The small molecule below binds the protein below.
Small molecule (SMILES): CC(=O)N[C@@H]1[C@@H](O)[C@H](O)[C@@H](CO)O[C@H]1O

Binding-site contacts:
Ligand atom O1 contacts residue SER70 of chain 24.B at 4.2 Å.
Ligand atom O1 contacts residue VAL31 of chain 24.B at 3.4 Å (h-bond).
Ligand atom C4 contacts residue VAL31 of chain 24.B at 3.8 Å (hydrophobic).
Ligand atom C8 contacts residue SER70 of chain 24.B at 3.7 Å.
Ligand atom O1 contacts residue MET33 of chain 24.B at 3.9 Å.
Ligand atom O1 contacts residue ASN69 of chain 24.B at 2.1 Å (h-bond).
Ligand atom C5 contacts residue NAG1 of chain 24.R at 4.3 Å.
Ligand atom C8 contacts residue ASN69 of chain 24.B at 3.4 Å.
Ligand atom O4 contacts residue NAG1 of chain 24.R at 3.0 Å.
Ligand atom N2 contacts residue ASN69 of chain 24.B at 4.3 Å.
Ligand atom C1 contacts residue VAL31 of chain 24.B at 4.3 Å (hydrophobic).
Ligand atom C6 contacts residue ASN69 of chain 24.B at 4.4 Å.
Ligand atom O3 contacts residue NAG1 of chain 24.R at 2.6 Å (h-bond).
Ligand atom C5 contacts residue ASN69 of chain 24.B at 3.7 Å.
Ligand atom C4 contacts residue NAG1 of chain 24.R at 3.2 Å.
Ligand atom C2 contacts residue VAL31 of chain 24.B at 4.0 Å (hydrophobic).
Ligand atom C8 contacts residue ARG57 of chain 24.B at 4.2 Å.
Ligand atom O4 contacts residue VAL31 of chain 24.B at 3.3 Å.
Ligand atom O5 contacts residue ASN69 of chain 24.B at 2.8 Å (h-bond).
Ligand atom N2 contacts residue VAL31 of chain 24.B at 4.0 Å.
Ligand atom C6 contacts residue NAG1 of chain 24.R at 4.3 Å.
Ligand atom C5 contacts residue MET33 of chain 24.B at 3.7 Å (hydrophobic).
Ligand atom C1 contacts residue ASN69 of chain 24.B at 2.7 Å.
Ligand atom C3 contacts residue NAG1 of chain 24.R at 3.7 Å.
Ligand atom C5 contacts residue VAL31 of chain 24.B at 4.2 Å (hydrophobic).
Ligand atom C7 contacts residue ASN69 of chain 24.B at 3.8 Å.
Ligand atom C2 contacts residue ASN69 of chain 24.B at 4.2 Å.
Ligand atom O3 contacts residue VAL31 of chain 24.B at 3.6 Å.
Ligand atom O7 contacts residue ASN69 of chain 24.B at 3.8 Å.
Ligand atom C6 contacts residue MET33 of chain 24.B at 3.5 Å (hydrophobic).
Ligand atom O6 contacts residue NAG1 of chain 24.R at 3.0 Å.
Ligand atom O5 contacts residue MET33 of chain 24.B at 4.2 Å.
Ligand atom C7 contacts residue SER70 of chain 24.B at 4.4 Å.
Ligand atom C3 contacts residue VAL31 of chain 24.B at 3.0 Å (hydrophobic).
Ligand atom C6 contacts residue LEU24 of chain 24.B at 4.5 Å (hydrophobic).

Sequence of chain 24.B:
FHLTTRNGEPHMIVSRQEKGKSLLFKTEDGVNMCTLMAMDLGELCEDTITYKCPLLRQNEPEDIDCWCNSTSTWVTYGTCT